The protein below binds the small molecule below.
Small molecule (SMILES): Nc1ncnc2c1ncn2[C@H]1C[C@H](O)[C@@H](COP(=O)(O)O)O1

Binding-site contacts:
Ligand atom N9 contacts residue PRO412 of chain 57.A at 4.2 Å.
Ligand atom C8 contacts residue SER629 of chain 57.A at 4.2 Å.
Ligand atom C3' contacts residue HIS627 of chain 57.A at 4.3 Å.
Ligand atom C4 contacts residue PRO628 of chain 57.A at 3.0 Å (hydrophobic).
Ligand atom C5 contacts residue SER629 of chain 57.A at 3.5 Å.
Ligand atom N6 contacts residue PRO628 of chain 57.A at 3.4 Å (h-bond).
Ligand atom C1' contacts residue PRO628 of chain 57.A at 3.9 Å (hydrophobic).
Ligand atom N7 contacts residue ASN606 of chain 57.A at 4.2 Å.
Ligand atom O3' contacts residue PRO628 of chain 57.A at 4.1 Å.
Ligand atom C6 contacts residue PRO412 of chain 57.A at 4.3 Å (hydrophobic).
Ligand atom P contacts residue HIS625 of chain 7.A at 3.9 Å.
Ligand atom N7 contacts residue PRO412 of chain 57.A at 4.3 Å.
Ligand atom N7 contacts residue PRO628 of chain 57.A at 3.3 Å (h-bond).
Ligand atom N6 contacts residue PHE635 of chain 57.A at 3.7 Å.
Ligand atom C5 contacts residue PRO412 of chain 57.A at 4.2 Å (hydrophobic).
Ligand atom C2' contacts residue PRO628 of chain 57.A at 3.6 Å (hydrophobic).
Ligand atom N1 contacts residue GLY636 of chain 57.A at 2.9 Å (h-bond).
Ligand atom C2 contacts residue PRO628 of chain 57.A at 3.5 Å (hydrophobic).
Ligand atom N7 contacts residue HIS627 of chain 57.A at 4.1 Å.
Ligand atom C4 contacts residue PRO412 of chain 57.A at 4.1 Å (hydrophobic).
Ligand atom N6 contacts residue GLY636 of chain 57.A at 3.2 Å (h-bond).
Ligand atom C8 contacts residue PRO628 of chain 57.A at 3.8 Å (hydrophobic).
Ligand atom N1 contacts residue PRO628 of chain 57.A at 3.2 Å (h-bond).
Ligand atom C5 contacts residue PRO628 of chain 57.A at 2.7 Å (hydrophobic).
Ligand atom N6 contacts residue SER629 of chain 57.A at 3.0 Å (h-bond).
Ligand atom O1P contacts residue HIS625 of chain 7.A at 2.8 Å (h-bond).
Ligand atom N3 contacts residue PRO628 of chain 57.A at 3.5 Å (h-bond).
Ligand atom N9 contacts residue PRO628 of chain 57.A at 3.7 Å.
Ligand atom C6 contacts residue PRO628 of chain 57.A at 2.8 Å (hydrophobic).
Ligand atom C2 contacts residue GLY636 of chain 57.A at 3.2 Å.
Ligand atom C8 contacts residue HIS627 of chain 57.A at 3.5 Å.
Ligand atom N1 contacts residue VAL411 of chain 57.A at 4.3 Å.
Ligand atom N7 contacts residue SER629 of chain 57.A at 3.1 Å (h-bond).
Ligand atom C6 contacts residue SER629 of chain 57.A at 3.5 Å.
Ligand atom O2P contacts residue ASP623 of chain 7.A at 3.2 Å (salt-bridge).
Ligand atom C6 contacts residue GLY636 of chain 57.A at 3.6 Å.
Ligand atom C8 contacts residue PRO412 of chain 57.A at 4.3 Å (hydrophobic).
Ligand atom N6 contacts residue GLY634 of chain 57.A at 3.8 Å.
Ligand atom C1' contacts residue HIS627 of chain 57.A at 4.3 Å.
Ligand atom C2' contacts residue HIS627 of chain 57.A at 3.2 Å.

Sequence of chain 7.A:
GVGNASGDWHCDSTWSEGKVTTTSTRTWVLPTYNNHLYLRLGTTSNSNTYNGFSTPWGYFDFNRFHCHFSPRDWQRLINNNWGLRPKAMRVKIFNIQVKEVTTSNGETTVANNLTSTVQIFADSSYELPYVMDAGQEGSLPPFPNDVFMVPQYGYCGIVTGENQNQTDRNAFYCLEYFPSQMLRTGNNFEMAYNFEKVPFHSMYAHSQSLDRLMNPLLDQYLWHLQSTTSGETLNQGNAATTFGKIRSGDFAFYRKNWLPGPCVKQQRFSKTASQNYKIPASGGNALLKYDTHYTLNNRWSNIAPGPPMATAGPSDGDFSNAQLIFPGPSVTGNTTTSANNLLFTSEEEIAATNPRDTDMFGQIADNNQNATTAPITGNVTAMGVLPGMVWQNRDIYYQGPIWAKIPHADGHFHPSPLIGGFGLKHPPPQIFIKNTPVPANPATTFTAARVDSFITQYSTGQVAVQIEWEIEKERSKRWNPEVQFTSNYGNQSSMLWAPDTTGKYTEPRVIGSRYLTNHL

Sequence of chain 57.A:
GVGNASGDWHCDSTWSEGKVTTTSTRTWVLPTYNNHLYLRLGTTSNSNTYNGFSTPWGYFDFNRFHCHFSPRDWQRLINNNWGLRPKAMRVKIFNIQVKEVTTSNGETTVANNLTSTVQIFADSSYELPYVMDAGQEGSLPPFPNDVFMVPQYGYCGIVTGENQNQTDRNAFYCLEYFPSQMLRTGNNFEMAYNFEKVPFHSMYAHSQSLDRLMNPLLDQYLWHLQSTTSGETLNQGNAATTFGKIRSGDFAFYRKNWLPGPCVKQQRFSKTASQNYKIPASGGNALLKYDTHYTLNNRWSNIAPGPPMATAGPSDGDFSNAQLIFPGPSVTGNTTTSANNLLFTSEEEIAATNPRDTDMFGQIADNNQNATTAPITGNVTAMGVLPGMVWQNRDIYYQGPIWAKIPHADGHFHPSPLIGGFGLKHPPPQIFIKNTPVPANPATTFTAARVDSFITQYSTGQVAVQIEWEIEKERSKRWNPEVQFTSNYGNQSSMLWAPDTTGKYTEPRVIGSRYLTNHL